Binding-site contacts:
Ligand atom OG contacts residue GLY124 of chain 2.A at 3.3 Å (h-bond).
Ligand atom C1A contacts residue HIS22 of chain 2.A at 4.2 Å.
Ligand atom C1A contacts residue THR21 of chain 2.A at 3.7 Å.
Ligand atom N contacts residue THR21 of chain 2.A at 3.8 Å.
Ligand atom OG contacts residue THR23 of chain 2.A at 4.3 Å.
Ligand atom C2A contacts residue THR21 of chain 2.A at 3.6 Å.
Ligand atom CB contacts residue PHE122 of chain 2.A at 3.6 Å (hydrophobic).
Ligand atom OXT contacts residue THR21 of chain 2.A at 2.8 Å (h-bond).
Ligand atom OG contacts residue TRP87 of chain 2.A at 3.8 Å.
Ligand atom CB contacts residue GLY124 of chain 2.A at 3.7 Å.
Ligand atom C contacts residue GLN24 of chain 2.A at 4.3 Å.
Ligand atom C contacts residue THR70 of chain 2.A at 3.9 Å.
Ligand atom CB contacts residue TRP87 of chain 2.A at 4.3 Å (hydrophobic).
Ligand atom CA contacts residue THR21 of chain 2.A at 4.1 Å.
Ligand atom OAC contacts residue THR21 of chain 2.A at 3.9 Å.
Ligand atom C2A contacts residue PHE122 of chain 2.A at 3.6 Å (hydrophobic).
Ligand atom OAC contacts residue THR23 of chain 2.A at 3.2 Å (h-bond).
Ligand atom O contacts residue THR70 of chain 2.A at 3.6 Å.
Ligand atom C contacts residue THR21 of chain 2.A at 3.4 Å.
Ligand atom OAC contacts residue THR146 of chain 2.A at 3.2 Å (h-bond).
Ligand atom C1A contacts residue PHE122 of chain 2.A at 4.5 Å (hydrophobic).
Ligand atom CB contacts residue THR123 of chain 2.A at 3.8 Å.
Ligand atom OXT contacts residue THR23 of chain 2.A at 4.4 Å.
Ligand atom OXT contacts residue THR70 of chain 2.A at 3.6 Å (h-bond).
Ligand atom OAC contacts residue HIS22 of chain 2.A at 3.5 Å (h-bond).
Ligand atom C1A contacts residue THR146 of chain 2.A at 4.2 Å.
Ligand atom OG contacts residue THR123 of chain 2.A at 4.4 Å.
Ligand atom C contacts residue THR23 of chain 2.A at 4.5 Å.
Ligand atom OG contacts residue TYR118 of chain 2.A at 3.7 Å.
Ligand atom N contacts residue THR23 of chain 2.A at 2.5 Å (h-bond).
Ligand atom CA contacts residue THR23 of chain 2.A at 3.4 Å.
Ligand atom O contacts residue GLU71 of chain 2.A at 4.5 Å.
Ligand atom O contacts residue THR123 of chain 2.A at 4.3 Å.
Ligand atom OG contacts residue PHE122 of chain 2.A at 4.1 Å.
Ligand atom O contacts residue THR21 of chain 2.A at 3.8 Å.
Ligand atom OXT contacts residue GLN24 of chain 2.A at 3.2 Å (h-bond).
Ligand atom C1A contacts residue THR23 of chain 2.A at 3.3 Å.

Sequence of chain 2.A:
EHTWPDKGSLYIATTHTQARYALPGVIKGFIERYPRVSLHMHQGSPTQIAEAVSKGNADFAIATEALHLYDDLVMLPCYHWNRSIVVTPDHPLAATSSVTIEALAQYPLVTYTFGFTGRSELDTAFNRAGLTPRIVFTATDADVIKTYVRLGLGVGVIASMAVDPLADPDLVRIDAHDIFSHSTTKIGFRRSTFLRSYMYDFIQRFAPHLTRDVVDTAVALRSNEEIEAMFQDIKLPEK

This protein binds this small molecule.
Small molecule (SMILES): CC(=O)N[C@@H](CO)C(=O)O